A small-molecule ligand and the protein it binds are described below.
Small molecule (SMILES): CC(=O)N[C@H]1[C@H](O[C@H]2[C@H](O)[C@@H](NC(C)=O)CO[C@@H]2CO)O[C@H](CO)[C@@H](O)[C@@H]1O

Binding-site contacts:
Ligand atom C6 contacts residue LEU144 of chain 1.A at 4.2 Å (hydrophobic).
Ligand atom C5 contacts residue ASN19 of chain 1.A at 3.6 Å.
Ligand atom C6 contacts residue ILE149 of chain 1.A at 4.4 Å (hydrophobic).
Ligand atom C2 contacts residue ASN19 of chain 1.A at 2.4 Å.
Ligand atom C3 contacts residue ASN19 of chain 1.A at 3.8 Å.
Ligand atom O6 contacts residue LEU144 of chain 1.A at 4.0 Å.
Ligand atom C4 contacts residue ASN19 of chain 1.A at 4.1 Å.
Ligand atom O5 contacts residue LEU144 of chain 1.A at 3.5 Å.
Ligand atom O5 contacts residue GLN142 of chain 1.A at 4.2 Å.
Ligand atom O5 contacts residue ASN19 of chain 1.A at 2.2 Å (h-bond).
Ligand atom C1 contacts residue GLN142 of chain 1.A at 4.1 Å.
Ligand atom N2 contacts residue ASN19 of chain 1.A at 2.9 Å (h-bond).
Ligand atom O6 contacts residue GLY147 of chain 1.A at 2.6 Å (h-bond).
Ligand atom C6 contacts residue GLY147 of chain 1.A at 3.6 Å.
Ligand atom C1 contacts residue ASN19 of chain 1.A at 1.4 Å.
Ligand atom C7 contacts residue ASN19 of chain 1.A at 3.7 Å.
Ligand atom O7 contacts residue ASN19 of chain 1.A at 4.0 Å.
Ligand atom C1 contacts residue LEU144 of chain 1.A at 4.3 Å (hydrophobic).
Ligand atom C5 contacts residue GLN142 of chain 1.A at 4.3 Å.

Sequence of chain 1.A:
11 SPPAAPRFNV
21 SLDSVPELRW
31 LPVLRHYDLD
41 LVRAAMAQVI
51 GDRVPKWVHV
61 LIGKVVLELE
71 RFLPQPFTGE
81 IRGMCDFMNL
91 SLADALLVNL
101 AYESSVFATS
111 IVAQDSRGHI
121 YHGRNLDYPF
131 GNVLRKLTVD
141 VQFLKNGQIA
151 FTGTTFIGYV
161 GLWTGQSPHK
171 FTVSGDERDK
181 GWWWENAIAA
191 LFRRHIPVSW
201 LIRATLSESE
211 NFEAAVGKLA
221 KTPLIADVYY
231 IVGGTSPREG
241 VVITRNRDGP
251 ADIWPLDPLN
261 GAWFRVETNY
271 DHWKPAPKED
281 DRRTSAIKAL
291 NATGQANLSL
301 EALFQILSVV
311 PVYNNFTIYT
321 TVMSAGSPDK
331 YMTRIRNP